Binding-site contacts:
Ligand atom O7 contacts residue ASN339 of chain 1.A at 3.3 Å (h-bond).
Ligand atom C4 contacts residue ASN339 of chain 1.A at 4.3 Å.
Ligand atom C2 contacts residue ASN339 of chain 1.A at 2.4 Å.
Ligand atom O7 contacts residue HIS335 of chain 1.A at 4.4 Å.
Ligand atom C1 contacts residue ASN339 of chain 1.A at 1.4 Å.
Ligand atom C5 contacts residue ASN339 of chain 1.A at 3.8 Å.
Ligand atom N2 contacts residue ASN339 of chain 1.A at 2.8 Å (h-bond).
Ligand atom C3 contacts residue ASN339 of chain 1.A at 3.8 Å.
Ligand atom C8 contacts residue ASN339 of chain 1.A at 4.3 Å.
Ligand atom C7 contacts residue ASN339 of chain 1.A at 3.2 Å.
Ligand atom O5 contacts residue ASN339 of chain 1.A at 2.5 Å (h-bond).
Ligand atom C8 contacts residue HIS335 of chain 1.A at 3.7 Å.

Sequence of chain 1.A:
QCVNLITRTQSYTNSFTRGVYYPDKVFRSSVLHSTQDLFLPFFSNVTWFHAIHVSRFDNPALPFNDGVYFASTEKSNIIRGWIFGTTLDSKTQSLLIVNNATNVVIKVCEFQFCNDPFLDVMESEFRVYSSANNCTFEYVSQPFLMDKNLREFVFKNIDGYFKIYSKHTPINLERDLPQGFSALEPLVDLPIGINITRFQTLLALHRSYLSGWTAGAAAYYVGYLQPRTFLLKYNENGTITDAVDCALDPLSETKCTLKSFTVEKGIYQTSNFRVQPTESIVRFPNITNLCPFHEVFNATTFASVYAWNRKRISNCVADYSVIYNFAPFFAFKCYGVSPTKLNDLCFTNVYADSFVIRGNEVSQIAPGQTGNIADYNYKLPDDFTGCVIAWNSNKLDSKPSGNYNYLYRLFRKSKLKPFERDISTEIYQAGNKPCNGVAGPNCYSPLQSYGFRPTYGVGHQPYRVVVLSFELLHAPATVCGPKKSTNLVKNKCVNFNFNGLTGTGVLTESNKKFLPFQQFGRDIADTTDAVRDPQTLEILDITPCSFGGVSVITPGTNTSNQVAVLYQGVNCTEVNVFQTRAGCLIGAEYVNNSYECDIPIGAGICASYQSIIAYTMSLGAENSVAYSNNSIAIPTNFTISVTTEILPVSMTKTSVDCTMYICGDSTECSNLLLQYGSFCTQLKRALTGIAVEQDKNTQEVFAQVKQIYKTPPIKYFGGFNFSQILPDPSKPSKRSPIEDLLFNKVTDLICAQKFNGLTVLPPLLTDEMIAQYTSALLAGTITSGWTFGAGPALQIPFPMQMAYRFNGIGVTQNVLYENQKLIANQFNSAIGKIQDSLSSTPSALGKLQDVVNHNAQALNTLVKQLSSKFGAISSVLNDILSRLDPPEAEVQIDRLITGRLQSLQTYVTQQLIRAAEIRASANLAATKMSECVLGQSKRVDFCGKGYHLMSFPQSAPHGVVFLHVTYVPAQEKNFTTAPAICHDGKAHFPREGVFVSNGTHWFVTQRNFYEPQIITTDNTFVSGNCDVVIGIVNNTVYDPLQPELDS

The protein below binds the small molecule below.
Small molecule (SMILES): CC(=O)N[C@@H]1[C@@H](O)[C@H](O)[C@@H](CO)O[C@H]1O